Binding-site contacts:
Ligand atom O16 contacts residue CYS184 of chain 1.A at 3.4 Å (h-bond).
Ligand atom F17 contacts residue SER207 of chain 1.A at 3.3 Å.
Ligand atom C14 contacts residue SER188 of chain 1.A at 3.4 Å.
Ligand atom C4 contacts residue TRP208 of chain 1.A at 3.4 Å (hydrophobic).
Ligand atom N11 contacts residue EDO1 of chain 1.I at 3.6 Å (h-bond).
Ligand atom N11 contacts residue CYS212 of chain 1.A at 3.4 Å (h-bond).
Ligand atom C35 contacts residue EDO1 of chain 1.R at 3.6 Å.
Ligand atom C15 contacts residue SER188 of chain 1.A at 3.3 Å.
Ligand atom CL1 contacts residue TRP208 of chain 1.A at 3.3 Å.
Ligand atom N36 contacts residue GLY186 of chain 1.A at 3.3 Å (h-bond).
Ligand atom F17 contacts residue THR206 of chain 1.A at 3.2 Å.
Ligand atom C31 contacts residue HIS27 of chain 1.A at 3.6 Å.
Ligand atom CL1 contacts residue VAL220 of chain 1.A at 3.4 Å.
Ligand atom N19 contacts residue SER188 of chain 1.A at 3.4 Å (h-bond).
Ligand atom C2 contacts residue ALA183 of chain 1.A at 3.6 Å (hydrophobic).
Ligand atom C9 contacts residue EDO1 of chain 1.I at 3.5 Å.
Ligand atom C22 contacts residue HIS44 of chain 1.A at 3.6 Å.
Ligand atom N8 contacts residue GLY211 of chain 1.A at 3.5 Å (h-bond).
Ligand atom O16 contacts residue GLY186 of chain 1.A at 2.8 Å (h-bond).
Ligand atom C9 contacts residue GLY209 of chain 1.A at 3.3 Å.
Ligand atom C3 contacts residue ASP182 of chain 1.A at 3.6 Å.
Ligand atom O40 contacts residue TYR134 of chain 1.A at 3.0 Å (h-bond).
Ligand atom CL1 contacts residue THR206 of chain 1.A at 3.6 Å.
Ligand atom N12 contacts residue CYS212 of chain 1.A at 3.1 Å (h-bond).
Ligand atom N10 contacts residue EDO1 of chain 1.I at 2.8 Å (h-bond).
Ligand atom F17 contacts residue TRP208 of chain 1.A at 3.5 Å.
Ligand atom C20 contacts residue SER188 of chain 1.A at 3.2 Å.
Ligand atom C30 contacts residue EDO1 of chain 1.R at 3.5 Å.
Ligand atom C3 contacts residue TRP208 of chain 1.A at 3.5 Å (hydrophobic).
Ligand atom O16 contacts residue LYS185 of chain 1.A at 3.3 Å.
Ligand atom N12 contacts residue LYS185 of chain 1.A at 3.3 Å (salt-bridge).
Ligand atom C30 contacts residue LEU28 of chain 1.A at 3.5 Å (hydrophobic).
Ligand atom C2 contacts residue GLY211 of chain 1.A at 3.3 Å.
Ligand atom C35 contacts residue GLY186 of chain 1.A at 3.5 Å.
Ligand atom C9 contacts residue GLY211 of chain 1.A at 3.2 Å.
Ligand atom N11 contacts residue LYS185 of chain 1.A at 3.4 Å.
Ligand atom O16 contacts residue SER188 of chain 1.A at 3.3 Å (h-bond).
Ligand atom C31 contacts residue ILE141 of chain 1.A at 3.6 Å (hydrophobic).
Ligand atom C26 contacts residue HIS44 of chain 1.A at 3.5 Å.
Ligand atom C30 contacts residue GLY186 of chain 1.A at 3.6 Å.

A protein and the small-molecule ligand that binds it are described below.
Small molecule (SMILES): COC(=O)Nc1ccc(NC(=O)[C@@H]2c3ccccc3CCN2C(=O)/C=C/c2c(-n3cnnn3)ccc(Cl)c2F)cc1

Sequence of chain 1.A:
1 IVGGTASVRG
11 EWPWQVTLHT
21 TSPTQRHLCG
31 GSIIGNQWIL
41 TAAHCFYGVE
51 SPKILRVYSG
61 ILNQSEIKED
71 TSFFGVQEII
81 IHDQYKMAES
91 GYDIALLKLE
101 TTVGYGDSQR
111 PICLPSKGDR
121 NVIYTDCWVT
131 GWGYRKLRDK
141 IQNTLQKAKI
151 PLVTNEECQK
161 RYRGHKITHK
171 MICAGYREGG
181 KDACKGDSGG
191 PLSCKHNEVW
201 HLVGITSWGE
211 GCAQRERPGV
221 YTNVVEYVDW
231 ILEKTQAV